Binding-site contacts:
Ligand atom C4 contacts residue ASN53 of chain 1.B at 4.1 Å.
Ligand atom C8 contacts residue PRO48 of chain 1.B at 4.3 Å (hydrophobic).
Ligand atom C7 contacts residue ASN53 of chain 1.B at 3.7 Å.
Ligand atom N2 contacts residue LEU46 of chain 1.B at 4.0 Å.
Ligand atom O5 contacts residue ASN53 of chain 1.B at 2.2 Å (h-bond).
Ligand atom C8 contacts residue LEU46 of chain 1.B at 3.8 Å (hydrophobic).
Ligand atom O7 contacts residue LEU46 of chain 1.B at 4.5 Å.
Ligand atom O7 contacts residue ASN53 of chain 1.B at 3.7 Å.
Ligand atom C1 contacts residue ASN53 of chain 1.B at 1.6 Å.
Ligand atom C8 contacts residue TRP92 of chain 1.B at 4.2 Å (hydrophobic).
Ligand atom C6 contacts residue ASN53 of chain 1.B at 4.5 Å.
Ligand atom C2 contacts residue ASN53 of chain 1.B at 2.5 Å.
Ligand atom C5 contacts residue ASN53 of chain 1.B at 3.5 Å.
Ligand atom C7 contacts residue LEU46 of chain 1.B at 3.9 Å (hydrophobic).
Ligand atom C3 contacts residue ASN53 of chain 1.B at 3.9 Å.
Ligand atom N2 contacts residue ASN53 of chain 1.B at 3.2 Å (h-bond).
Ligand atom C1 contacts residue LEU46 of chain 1.B at 4.4 Å (hydrophobic).

Sequence of chain 1.B:
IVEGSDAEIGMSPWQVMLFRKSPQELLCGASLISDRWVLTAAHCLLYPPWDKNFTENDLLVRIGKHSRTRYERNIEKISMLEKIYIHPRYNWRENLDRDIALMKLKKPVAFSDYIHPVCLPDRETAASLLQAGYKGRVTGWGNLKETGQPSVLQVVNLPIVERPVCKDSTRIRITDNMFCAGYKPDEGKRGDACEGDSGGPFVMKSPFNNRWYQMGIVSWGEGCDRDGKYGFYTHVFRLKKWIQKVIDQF

This protein binds this small molecule.
Small molecule (SMILES): CC(=O)N[C@@H]1[C@@H](O)[C@H](O)[C@@H](CO)O[C@H]1O